Sequence of chain 1.D:
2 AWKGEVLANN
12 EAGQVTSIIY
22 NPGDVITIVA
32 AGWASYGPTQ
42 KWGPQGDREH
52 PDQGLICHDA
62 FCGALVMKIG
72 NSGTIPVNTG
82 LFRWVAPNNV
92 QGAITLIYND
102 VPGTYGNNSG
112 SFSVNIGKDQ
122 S

The small molecule below binds the protein below.
Small molecule (SMILES): Cn1cc(O)c2ccccc21

Binding-site contacts:
Ligand atom C4 contacts residue HIS51 of chain 1.D at 3.6 Å.
Ligand atom C1 contacts residue HIS51 of chain 1.D at 3.2 Å.
Ligand atom O1 contacts residue HIS51 of chain 1.D at 3.8 Å.
Ligand atom N3 contacts residue GLN54 of chain 1.D at 4.2 Å.
Ligand atom C2 contacts residue GAL1 of chain 1.P at 2.8 Å.
Ligand atom C9 contacts residue GAL1 of chain 1.P at 3.7 Å.
Ligand atom C1 contacts residue TYR37 of chain 1.D at 4.3 Å (hydrophobic).
Ligand atom C2 contacts residue HIS51 of chain 1.D at 3.1 Å.
Ligand atom C9 contacts residue HIS51 of chain 1.D at 3.5 Å.
Ligand atom C8 contacts residue PRO39 of chain 1.D at 4.1 Å (hydrophobic).
Ligand atom C2 contacts residue GLN54 of chain 1.D at 3.6 Å.
Ligand atom C10 contacts residue PRO52 of chain 1.D at 4.2 Å (hydrophobic).
Ligand atom C10 contacts residue HIS51 of chain 1.D at 4.1 Å.
Ligand atom C8 contacts residue HIS51 of chain 1.D at 4.4 Å.
Ligand atom O1 contacts residue GAL1 of chain 1.P at 1.4 Å.
Ligand atom O1 contacts residue TYR37 of chain 1.D at 3.8 Å.
Ligand atom C10 contacts residue GLN54 of chain 1.D at 3.7 Å.
Ligand atom C1 contacts residue GAL1 of chain 1.P at 2.3 Å.
Ligand atom N3 contacts residue HIS51 of chain 1.D at 3.3 Å.
Ligand atom N3 contacts residue GAL1 of chain 1.P at 4.1 Å.